A protein and the small-molecule ligand that binds it are described below.
Small molecule (SMILES): CC[C@H](C)[C@H](NC(=O)[C@H](CO)NC(=O)[C@H](CCCN=C(N)N)NC(=O)[C@@H](NC(=O)[C@@H]1CCCN1C(=O)[C@@H]1CCCN1C(=O)[C@H](C)N)C(C)C)C(=O)N[C@H](C=O)Cc1ccc(O)cc1

Binding-site contacts:
Ligand atom O contacts residue TYR94 of chain 4.W at 2.9 Å.
Ligand atom CA contacts residue THR235 of chain 4.W at 3.6 Å.
Ligand atom N contacts residue THR235 of chain 4.W at 3.5 Å (h-bond).
Ligand atom CB contacts residue TYR238 of chain 4.W at 3.6 Å (hydrophobic).
Ligand atom O contacts residue LEU286 of chain 4.W at 3.2 Å.
Ligand atom N contacts residue ASN227 of chain 4.W at 3.0 Å (h-bond).
Ligand atom CG1 contacts residue VAL280 of chain 4.W at 4.0 Å (hydrophobic).
Ligand atom C contacts residue THR235 of chain 4.W at 3.6 Å.
Ligand atom O contacts residue ASN281 of chain 4.W at 2.6 Å (h-bond).
Ligand atom CG1 contacts residue TYR94 of chain 4.W at 3.8 Å (hydrophobic).
Ligand atom CD contacts residue HIS277 of chain 4.W at 3.9 Å.
Ligand atom C contacts residue TYR94 of chain 4.W at 4.0 Å (hydrophobic).
Ligand atom O contacts residue THR235 of chain 4.W at 3.1 Å (h-bond).
Ligand atom CB contacts residue LEU286 of chain 4.W at 3.9 Å (hydrophobic).
Ligand atom CG2 contacts residue ASN281 of chain 4.W at 3.6 Å.
Ligand atom N contacts residue THR235 of chain 4.W at 3.9 Å.
Ligand atom CB contacts residue HIS277 of chain 4.W at 3.7 Å.
Ligand atom CG2 contacts residue HIS277 of chain 4.W at 3.3 Å.
Ligand atom O contacts residue LYS234 of chain 4.W at 3.6 Å.
Ligand atom O contacts residue THR235 of chain 4.W at 3.0 Å (h-bond).
Ligand atom CG2 contacts residue PHE278 of chain 4.W at 3.7 Å (hydrophobic).
Ligand atom C contacts residue ASN227 of chain 4.W at 3.5 Å.
Ligand atom CG contacts residue TYR273 of chain 4.W at 3.6 Å (hydrophobic).
Ligand atom CD1 contacts residue TYR94 of chain 4.W at 3.5 Å (hydrophobic).
Ligand atom N contacts residue TYR273 of chain 4.W at 3.9 Å.
Ligand atom CG contacts residue LYS234 of chain 4.W at 3.3 Å.
Ligand atom C contacts residue ASN281 of chain 4.W at 3.8 Å.
Ligand atom CG2 contacts residue LEU286 of chain 4.W at 3.7 Å (hydrophobic).
Ligand atom O contacts residue HIS277 of chain 4.W at 3.4 Å.
Ligand atom CG contacts residue HIS277 of chain 4.W at 3.8 Å.
Ligand atom CD contacts residue TYR273 of chain 4.W at 3.3 Å (hydrophobic).
Ligand atom O contacts residue ASN227 of chain 4.W at 3.6 Å.
Ligand atom CB contacts residue ASP233 of chain 4.W at 3.0 Å.
Ligand atom CG2 contacts residue GLU236 of chain 4.W at 3.3 Å.
Ligand atom C contacts residue THR235 of chain 4.W at 3.6 Å.
Ligand atom CG contacts residue ASP233 of chain 4.W at 3.0 Å.
Ligand atom C contacts residue LEU286 of chain 4.W at 3.8 Å (hydrophobic).
Ligand atom CA contacts residue ASN227 of chain 4.W at 3.7 Å.
Ligand atom C contacts residue THR235 of chain 4.W at 3.6 Å.
Ligand atom CD1 contacts residue TYR91 of chain 4.W at 3.9 Å (hydrophobic).

Sequence of chain 4.W:
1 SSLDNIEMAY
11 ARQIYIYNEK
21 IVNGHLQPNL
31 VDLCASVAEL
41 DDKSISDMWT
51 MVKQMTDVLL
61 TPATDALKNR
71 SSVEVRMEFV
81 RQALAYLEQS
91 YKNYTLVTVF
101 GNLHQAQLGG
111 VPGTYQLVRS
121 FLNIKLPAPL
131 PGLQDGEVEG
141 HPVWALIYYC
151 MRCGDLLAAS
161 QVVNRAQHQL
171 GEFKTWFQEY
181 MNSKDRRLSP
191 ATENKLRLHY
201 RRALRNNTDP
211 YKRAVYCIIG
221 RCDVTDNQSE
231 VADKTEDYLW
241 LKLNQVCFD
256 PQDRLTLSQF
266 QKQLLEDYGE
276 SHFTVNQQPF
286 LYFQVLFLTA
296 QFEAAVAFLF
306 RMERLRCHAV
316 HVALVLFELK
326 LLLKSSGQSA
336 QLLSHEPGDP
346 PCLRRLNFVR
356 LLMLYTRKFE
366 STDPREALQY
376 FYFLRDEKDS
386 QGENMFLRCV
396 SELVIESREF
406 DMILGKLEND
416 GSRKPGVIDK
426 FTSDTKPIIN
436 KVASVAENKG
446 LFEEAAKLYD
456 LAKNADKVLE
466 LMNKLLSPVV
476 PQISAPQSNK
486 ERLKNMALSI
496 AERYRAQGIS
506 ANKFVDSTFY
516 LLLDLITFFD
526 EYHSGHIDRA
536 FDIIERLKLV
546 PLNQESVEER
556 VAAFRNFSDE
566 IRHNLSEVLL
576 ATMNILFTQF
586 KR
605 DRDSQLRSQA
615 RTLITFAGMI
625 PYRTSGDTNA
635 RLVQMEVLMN